Sequence of chain 1.B:
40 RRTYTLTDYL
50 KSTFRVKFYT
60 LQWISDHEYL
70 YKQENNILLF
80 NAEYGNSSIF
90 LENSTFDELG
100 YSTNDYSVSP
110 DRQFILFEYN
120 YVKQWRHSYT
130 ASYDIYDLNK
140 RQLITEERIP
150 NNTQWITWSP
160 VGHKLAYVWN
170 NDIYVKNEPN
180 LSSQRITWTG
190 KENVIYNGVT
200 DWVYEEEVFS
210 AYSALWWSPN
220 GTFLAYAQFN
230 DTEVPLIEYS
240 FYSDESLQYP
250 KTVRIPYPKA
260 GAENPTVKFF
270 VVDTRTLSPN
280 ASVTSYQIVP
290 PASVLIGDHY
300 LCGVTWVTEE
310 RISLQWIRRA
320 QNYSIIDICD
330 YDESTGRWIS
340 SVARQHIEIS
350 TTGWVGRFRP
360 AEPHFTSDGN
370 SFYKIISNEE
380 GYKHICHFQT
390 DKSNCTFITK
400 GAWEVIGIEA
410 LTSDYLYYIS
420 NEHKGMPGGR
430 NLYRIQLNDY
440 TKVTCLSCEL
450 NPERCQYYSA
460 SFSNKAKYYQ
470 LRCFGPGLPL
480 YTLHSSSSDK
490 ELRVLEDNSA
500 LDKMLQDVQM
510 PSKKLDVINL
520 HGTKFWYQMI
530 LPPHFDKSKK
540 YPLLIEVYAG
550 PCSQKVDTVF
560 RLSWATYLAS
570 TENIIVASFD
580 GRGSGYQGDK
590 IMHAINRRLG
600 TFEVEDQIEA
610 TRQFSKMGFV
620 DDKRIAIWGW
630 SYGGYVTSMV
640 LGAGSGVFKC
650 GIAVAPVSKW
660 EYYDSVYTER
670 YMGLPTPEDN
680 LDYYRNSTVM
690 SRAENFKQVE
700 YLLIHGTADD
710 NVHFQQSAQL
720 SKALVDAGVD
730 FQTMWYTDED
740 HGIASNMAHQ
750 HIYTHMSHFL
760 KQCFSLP

The small molecule below binds the protein below.
Small molecule (SMILES): Cn1c(=O)c2c(nc(N3CCC[C@@H](N)C3)n2Cc2ccccc2Br)n(C)c1=O

Binding-site contacts:
Ligand atom C3 contacts residue TRP187 of chain 1.B at 3.9 Å (hydrophobic).
Ligand atom N7 contacts residue TRP187 of chain 1.B at 3.8 Å.
Ligand atom BR contacts residue PRO278 of chain 1.B at 4.1 Å.
Ligand atom BR contacts residue SER281 of chain 1.B at 4.1 Å.
Ligand atom BR contacts residue ASN279 of chain 1.B at 4.0 Å.
Ligand atom C22 contacts residue ALA280 of chain 1.B at 4.3 Å (hydrophobic).
Ligand atom BR contacts residue ALA280 of chain 1.B at 3.4 Å.
Ligand atom C15 contacts residue ALA280 of chain 1.B at 4.0 Å (hydrophobic).
Ligand atom C2 contacts residue TRP187 of chain 1.B at 3.5 Å (hydrophobic).
Ligand atom N1 contacts residue TRP187 of chain 1.B at 3.7 Å.
Ligand atom C9 contacts residue SER281 of chain 1.B at 3.7 Å.
Ligand atom C17 contacts residue TRP187 of chain 1.B at 3.7 Å (hydrophobic).
Ligand atom N10 contacts residue TRP187 of chain 1.B at 3.6 Å.
Ligand atom C18 contacts residue TRP187 of chain 1.B at 4.0 Å (hydrophobic).
Ligand atom C15 contacts residue SER281 of chain 1.B at 3.7 Å.
Ligand atom C4 contacts residue TRP187 of chain 1.B at 4.0 Å (hydrophobic).
Ligand atom C16 contacts residue SER281 of chain 1.B at 3.6 Å.
Ligand atom C4 contacts residue SER281 of chain 1.B at 4.1 Å.
Ligand atom C24 contacts residue SER281 of chain 1.B at 3.6 Å.
Ligand atom C22 contacts residue ASN279 of chain 1.B at 4.5 Å.
Ligand atom C6 contacts residue TRP187 of chain 1.B at 3.5 Å (hydrophobic).
Ligand atom C5 contacts residue TRP187 of chain 1.B at 3.6 Å (hydrophobic).
Ligand atom O12 contacts residue VAL282 of chain 1.B at 2.8 Å (h-bond).
Ligand atom C19 contacts residue VAL282 of chain 1.B at 3.8 Å (hydrophobic).
Ligand atom C19 contacts residue TRP187 of chain 1.B at 4.4 Å (hydrophobic).
Ligand atom O12 contacts residue TRP187 of chain 1.B at 3.9 Å.
Ligand atom N11 contacts residue TRP187 of chain 1.B at 3.6 Å.
Ligand atom C6 contacts residue SER281 of chain 1.B at 4.5 Å.
Ligand atom C21 contacts residue TRP187 of chain 1.B at 3.9 Å (hydrophobic).
Ligand atom N8 contacts residue TRP187 of chain 1.B at 4.2 Å.
Ligand atom C28 contacts residue SER281 of chain 1.B at 3.9 Å.
Ligand atom C22 contacts residue SER281 of chain 1.B at 3.9 Å.
Ligand atom O25 contacts residue TRP187 of chain 1.B at 4.3 Å.
Ligand atom O12 contacts residue SER281 of chain 1.B at 3.4 Å.
Ligand atom C6 contacts residue VAL282 of chain 1.B at 4.0 Å (hydrophobic).
Ligand atom C14 contacts residue TRP187 of chain 1.B at 3.2 Å (hydrophobic).